This small molecule binds to this protein.
Small molecule (SMILES): Nc1ncnc2c1ncn2[C@@H]1O[C@H](CO[P](=O)(O)O[C@H]2[C@@H](O)[C@H](n3cnc4c(N)ncnc43)O[C@@H]2CO[P](=O)(O)O[C@H]2[C@@H](O)[C@H](n3cnc4c(N)ncnc43)O[C@@H]2COP(=O)(O)O)[C@@H](O)[C@H]1O

Binding-site contacts:
Ligand atom N6 contacts residue U2 of chain 8.C at 4.2 Å.
Ligand atom C4 contacts residue U2 of chain 8.C at 4.3 Å.
Ligand atom C6 contacts residue U3 of chain 8.C at 3.3 Å.
Ligand atom N1 contacts residue U1 of chain 8.C at 2.8 Å (h-bond).
Ligand atom C2 contacts residue U2 of chain 8.C at 3.2 Å.
Ligand atom N6 contacts residue U3 of chain 8.C at 3.0 Å (h-bond).
Ligand atom C2 contacts residue U1 of chain 8.C at 3.5 Å.
Ligand atom C6 contacts residue U2 of chain 8.C at 4.1 Å.
Ligand atom N1 contacts residue U2 of chain 8.C at 3.5 Å (h-bond).
Ligand atom N3 contacts residue U2 of chain 8.C at 3.7 Å.
Ligand atom N3 contacts residue U3 of chain 8.C at 4.2 Å.
Ligand atom N1 contacts residue U3 of chain 8.C at 2.7 Å (h-bond).
Ligand atom N6 contacts residue U1 of chain 8.C at 2.8 Å (h-bond).
Ligand atom C2 contacts residue U3 of chain 8.C at 3.0 Å.
Ligand atom C6 contacts residue U1 of chain 8.C at 3.6 Å.